A protein and the small-molecule ligand that binds it are described below.
Small molecule (SMILES): CCCCCCCCCC(=O)OC[C@H]1O[C@H](O[C@H]2O[C@H](CO)[C@@H](O)[C@H](O)[C@H]2O)[C@H](O)[C@@H](O)[C@@H]1O

Binding-site contacts:
Ligand atom O3 contacts residue PHE561 of chain 1.A at 4.5 Å.
Ligand atom O4 contacts residue GLN554 of chain 1.A at 2.5 Å (h-bond).
Ligand atom C2 contacts residue PHE561 of chain 1.A at 3.6 Å (hydrophobic).
Ligand atom C6 contacts residue LEU424 of chain 1.A at 3.2 Å (hydrophobic).
Ligand atom CBD contacts residue LEU564 of chain 1.A at 3.9 Å (hydrophobic).
Ligand atom O6 contacts residue SER423 of chain 1.A at 3.3 Å.
Ligand atom C3 contacts residue GLN554 of chain 1.A at 4.1 Å.
Ligand atom O11 contacts residue PHE561 of chain 1.A at 3.2 Å.
Ligand atom O6 contacts residue PHE561 of chain 1.A at 3.1 Å.
Ligand atom C4 contacts residue PHE561 of chain 1.A at 3.6 Å (hydrophobic).
Ligand atom CBB contacts residue LEU564 of chain 1.A at 4.2 Å (hydrophobic).
Ligand atom CBG contacts residue ALA568 of chain 1.A at 4.0 Å (hydrophobic).
Ligand atom C6 contacts residue SER423 of chain 1.A at 3.6 Å.
Ligand atom O5 contacts residue LEU422 of chain 1.A at 4.5 Å.
Ligand atom C4 contacts residue GLN554 of chain 1.A at 3.6 Å.
Ligand atom O3 contacts residue GLN554 of chain 1.A at 3.8 Å.
Ligand atom C3 contacts residue ASN524 of chain 1.A at 4.3 Å.
Ligand atom O2 contacts residue ILE557 of chain 1.A at 3.2 Å.
Ligand atom C5 contacts residue SER423 of chain 1.A at 4.4 Å.
Ligand atom C6 contacts residue PHE561 of chain 1.A at 4.2 Å (hydrophobic).
Ligand atom C3 contacts residue PHE561 of chain 1.A at 4.1 Å (hydrophobic).
Ligand atom O6 contacts residue LEU424 of chain 1.A at 3.9 Å.
Ligand atom C5 contacts residue LEU424 of chain 1.A at 3.2 Å (hydrophobic).
Ligand atom O3 contacts residue GLN554 of chain 1.A at 4.4 Å.
Ligand atom O5 contacts residue LEU424 of chain 1.A at 3.9 Å.
Ligand atom O3 contacts residue ALA527 of chain 1.A at 3.9 Å.
Ligand atom O4 contacts residue ILE557 of chain 1.A at 3.5 Å.
Ligand atom CBC contacts residue LEU564 of chain 1.A at 4.4 Å (hydrophobic).
Ligand atom C2 contacts residue ILE557 of chain 1.A at 3.7 Å (hydrophobic).
Ligand atom O2 contacts residue GLN554 of chain 1.A at 3.8 Å.
Ligand atom C5 contacts residue PHE561 of chain 1.A at 4.0 Å (hydrophobic).
Ligand atom CAZ contacts residue PHE561 of chain 1.A at 4.2 Å (hydrophobic).
Ligand atom C1 contacts residue PHE561 of chain 1.A at 4.0 Å (hydrophobic).
Ligand atom O3 contacts residue ASN524 of chain 1.A at 2.9 Å (h-bond).
Ligand atom O5 contacts residue PHE561 of chain 1.A at 3.5 Å.
Ligand atom O4 contacts residue LEU424 of chain 1.A at 3.8 Å.
Ligand atom C4 contacts residue LEU424 of chain 1.A at 3.9 Å (hydrophobic).
Ligand atom O3 contacts residue ILE557 of chain 1.A at 4.2 Å.
Ligand atom CAX contacts residue PHE561 of chain 1.A at 3.8 Å (hydrophobic).
Ligand atom CBF contacts residue ALA568 of chain 1.A at 3.6 Å (hydrophobic).

Sequence of chain 1.A:
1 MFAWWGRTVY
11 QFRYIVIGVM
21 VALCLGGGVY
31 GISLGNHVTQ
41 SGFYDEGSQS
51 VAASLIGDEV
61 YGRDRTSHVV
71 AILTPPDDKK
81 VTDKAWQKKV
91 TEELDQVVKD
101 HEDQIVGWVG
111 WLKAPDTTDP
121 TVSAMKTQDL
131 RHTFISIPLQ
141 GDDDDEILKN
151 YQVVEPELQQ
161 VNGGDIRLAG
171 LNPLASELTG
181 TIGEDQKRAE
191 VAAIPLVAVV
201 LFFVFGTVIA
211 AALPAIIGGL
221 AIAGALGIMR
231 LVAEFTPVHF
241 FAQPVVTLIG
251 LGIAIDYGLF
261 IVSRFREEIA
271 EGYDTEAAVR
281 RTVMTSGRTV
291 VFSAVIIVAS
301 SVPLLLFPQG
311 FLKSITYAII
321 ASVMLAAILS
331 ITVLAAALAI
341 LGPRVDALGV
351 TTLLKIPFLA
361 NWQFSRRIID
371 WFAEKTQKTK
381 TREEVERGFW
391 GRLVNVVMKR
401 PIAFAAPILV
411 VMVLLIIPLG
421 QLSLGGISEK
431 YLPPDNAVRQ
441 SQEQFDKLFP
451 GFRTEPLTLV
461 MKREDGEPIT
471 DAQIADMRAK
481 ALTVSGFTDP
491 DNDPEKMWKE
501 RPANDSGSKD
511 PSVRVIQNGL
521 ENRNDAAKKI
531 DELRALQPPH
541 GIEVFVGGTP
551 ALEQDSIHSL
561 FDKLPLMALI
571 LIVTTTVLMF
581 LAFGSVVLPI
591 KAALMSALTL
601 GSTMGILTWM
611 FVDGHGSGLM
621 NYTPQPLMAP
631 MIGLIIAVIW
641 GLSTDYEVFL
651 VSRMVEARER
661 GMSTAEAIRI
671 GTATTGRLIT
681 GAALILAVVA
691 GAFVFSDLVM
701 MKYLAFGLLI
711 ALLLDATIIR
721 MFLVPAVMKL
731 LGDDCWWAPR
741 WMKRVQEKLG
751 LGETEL